Binding-site contacts:
Ligand atom OP1 contacts residue ASN491 of chain 20.A at 3.6 Å.
Ligand atom OP1 contacts residue TYR271 of chain 20.A at 3.1 Å (h-bond).
Ligand atom P contacts residue ASP273 of chain 20.A at 2.8 Å.
Ligand atom P contacts residue ASN491 of chain 20.A at 3.0 Å.
Ligand atom O5' contacts residue ASP273 of chain 20.A at 4.1 Å.
Ligand atom P contacts residue TYR271 of chain 20.A at 4.5 Å.
Ligand atom OP2 contacts residue ASN491 of chain 20.A at 1.7 Å (h-bond).
Ligand atom OP1 contacts residue PHE272 of chain 20.A at 3.4 Å.
Ligand atom O5' contacts residue ASN491 of chain 20.A at 3.5 Å (h-bond).
Ligand atom OP1 contacts residue ASP273 of chain 20.A at 3.3 Å.
Ligand atom C5' contacts residue ASP273 of chain 20.A at 3.8 Å.
Ligand atom C5' contacts residue ASN491 of chain 20.A at 4.0 Å.
Ligand atom P contacts residue PHE272 of chain 20.A at 4.3 Å.
Ligand atom OP2 contacts residue ASP273 of chain 20.A at 2.4 Å.

A small-molecule ligand and the protein it binds are described below.
Small molecule (SMILES): Nc1ncnc2c1ncn2[C@H]1C[C@H](O)[C@@H](COP(=O)(O)O)O1

Sequence of chain 20.A:
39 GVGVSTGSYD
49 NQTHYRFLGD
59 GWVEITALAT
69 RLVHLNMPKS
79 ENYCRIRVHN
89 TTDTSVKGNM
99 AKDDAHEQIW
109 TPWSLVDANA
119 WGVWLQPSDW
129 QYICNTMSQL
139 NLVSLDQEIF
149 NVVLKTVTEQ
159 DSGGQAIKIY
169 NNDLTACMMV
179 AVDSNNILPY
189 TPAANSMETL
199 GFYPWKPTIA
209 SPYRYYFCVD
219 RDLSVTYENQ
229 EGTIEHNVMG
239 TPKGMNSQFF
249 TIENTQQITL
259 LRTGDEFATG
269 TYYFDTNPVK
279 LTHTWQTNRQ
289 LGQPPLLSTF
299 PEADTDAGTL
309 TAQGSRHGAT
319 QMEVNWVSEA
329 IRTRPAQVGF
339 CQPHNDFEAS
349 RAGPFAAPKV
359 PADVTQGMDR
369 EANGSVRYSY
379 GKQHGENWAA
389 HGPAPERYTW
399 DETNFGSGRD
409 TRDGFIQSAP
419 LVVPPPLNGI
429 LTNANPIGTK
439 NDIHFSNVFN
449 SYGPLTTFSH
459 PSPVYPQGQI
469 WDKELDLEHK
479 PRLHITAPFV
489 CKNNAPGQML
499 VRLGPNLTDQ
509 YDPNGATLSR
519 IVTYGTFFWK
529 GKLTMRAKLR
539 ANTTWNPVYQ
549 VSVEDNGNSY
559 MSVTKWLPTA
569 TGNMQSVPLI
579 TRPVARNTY